Sequence of chain 1.C:
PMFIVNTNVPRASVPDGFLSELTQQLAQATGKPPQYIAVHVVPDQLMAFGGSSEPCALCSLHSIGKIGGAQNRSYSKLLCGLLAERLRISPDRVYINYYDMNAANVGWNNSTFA

The small molecule below binds the protein below.
Small molecule (SMILES): O=C(O)C(=O)Cc1ccc(O)cc1

Binding-site contacts:
Ligand atom O1 contacts residue PRO1 of chain 1.C at 3.5 Å (h-bond).
Ligand atom C9 contacts residue MET2 of chain 1.C at 4.0 Å (hydrophobic).
Ligand atom C3 contacts residue TYR95 of chain 1.B at 3.8 Å (hydrophobic).
Ligand atom C2 contacts residue PRO1 of chain 1.C at 3.0 Å (hydrophobic).
Ligand atom O3 contacts residue ASN97 of chain 1.B at 2.5 Å (h-bond).
Ligand atom O4 contacts residue TYR36 of chain 1.C at 3.9 Å.
Ligand atom C9 contacts residue TYR95 of chain 1.B at 3.3 Å (hydrophobic).
Ligand atom C9 contacts residue PRO1 of chain 1.C at 3.9 Å (hydrophobic).
Ligand atom O3 contacts residue HIS62 of chain 1.C at 3.1 Å.
Ligand atom O3 contacts residue MET2 of chain 1.C at 3.2 Å.
Ligand atom O1 contacts residue SER63 of chain 1.C at 3.2 Å.
Ligand atom C6 contacts residue ASN97 of chain 1.B at 3.8 Å.
Ligand atom C6 contacts residue HIS62 of chain 1.C at 3.8 Å.
Ligand atom O1 contacts residue LYS32 of chain 1.C at 4.0 Å.
Ligand atom C1 contacts residue LYS32 of chain 1.C at 3.7 Å.
Ligand atom C6 contacts residue MET101 of chain 1.C at 3.9 Å (hydrophobic).
Ligand atom C1 contacts residue PRO1 of chain 1.C at 3.3 Å (hydrophobic).
Ligand atom C6 contacts residue VAL106 of chain 1.C at 3.8 Å (hydrophobic).
Ligand atom O4 contacts residue TYR95 of chain 1.B at 4.0 Å.
Ligand atom C5 contacts residue ILE64 of chain 1.C at 3.7 Å (hydrophobic).
Ligand atom C5 contacts residue HIS62 of chain 1.C at 4.0 Å.
Ligand atom O2 contacts residue ILE64 of chain 1.C at 4.0 Å.
Ligand atom C5 contacts residue VAL106 of chain 1.C at 3.9 Å (hydrophobic).
Ligand atom O2 contacts residue PRO1 of chain 1.C at 3.5 Å.
Ligand atom C8 contacts residue TYR95 of chain 1.B at 3.7 Å (hydrophobic).
Ligand atom C7 contacts residue VAL106 of chain 1.C at 4.1 Å (hydrophobic).
Ligand atom C8 contacts residue MET2 of chain 1.C at 3.3 Å (hydrophobic).
Ligand atom C4 contacts residue VAL106 of chain 1.C at 4.1 Å (hydrophobic).
Ligand atom C7 contacts residue MET2 of chain 1.C at 3.7 Å (hydrophobic).
Ligand atom C5 contacts residue SER63 of chain 1.C at 4.2 Å.
Ligand atom C7 contacts residue HIS62 of chain 1.C at 3.6 Å.
Ligand atom C7 contacts residue ASN97 of chain 1.B at 3.5 Å.
Ligand atom O1 contacts residue ILE64 of chain 1.C at 2.6 Å (h-bond).
Ligand atom O4 contacts residue PRO1 of chain 1.C at 3.6 Å.
Ligand atom C4 contacts residue TYR95 of chain 1.B at 4.2 Å (hydrophobic).
Ligand atom C4 contacts residue PRO1 of chain 1.C at 3.6 Å (hydrophobic).
Ligand atom C3 contacts residue PRO1 of chain 1.C at 3.1 Å (hydrophobic).
Ligand atom O2 contacts residue LYS32 of chain 1.C at 2.6 Å (salt-bridge).
Ligand atom C1 contacts residue ILE64 of chain 1.C at 3.6 Å (hydrophobic).
Ligand atom C6 contacts residue SER63 of chain 1.C at 4.2 Å.

Sequence of chain 1.B:
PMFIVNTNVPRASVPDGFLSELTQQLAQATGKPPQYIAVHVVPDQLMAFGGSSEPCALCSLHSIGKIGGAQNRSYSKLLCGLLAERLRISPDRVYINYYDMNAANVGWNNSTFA